Binding-site contacts:
Ligand atom N24 contacts residue TRP246 of chain 1.B at 3.7 Å.
Ligand atom C17 contacts residue TRP246 of chain 1.B at 3.8 Å (hydrophobic).
Ligand atom C2 contacts residue GLY247 of chain 1.B at 3.3 Å.
Ligand atom C15 contacts residue TRP246 of chain 1.B at 3.6 Å (hydrophobic).
Ligand atom C5 contacts residue GLY247 of chain 1.B at 3.4 Å.
Ligand atom C19 contacts residue ARG223 of chain 1.B at 3.7 Å.
Ligand atom C25 contacts residue GLY247 of chain 1.B at 3.8 Å.
Ligand atom C3 contacts residue ARG223 of chain 1.B at 3.7 Å.
Ligand atom C15 contacts residue SER226 of chain 1.B at 3.4 Å.
Ligand atom N21 contacts residue SO41 of chain 1.H at 2.7 Å (h-bond).
Ligand atom BR1 contacts residue VAL248 of chain 1.B at 3.5 Å.
Ligand atom BR1 contacts residue ASP250 of chain 1.B at 3.6 Å.
Ligand atom N24 contacts residue GLY247 of chain 1.B at 2.8 Å (h-bond).
Ligand atom C15 contacts residue SER245 of chain 1.B at 3.3 Å.
Ligand atom C28 contacts residue GLU98 of chain 1.B at 3.8 Å.
Ligand atom C2 contacts residue ARG223 of chain 1.B at 3.7 Å.
Ligand atom C13 contacts residue TRP246 of chain 1.B at 3.8 Å (hydrophobic).
Ligand atom C7 contacts residue GLY247 of chain 1.B at 3.6 Å.
Ligand atom N31 contacts residue SO41 of chain 1.H at 2.8 Å (h-bond).
Ligand atom C4 contacts residue GLY247 of chain 1.B at 3.8 Å.
Ligand atom C9 contacts residue THR221 of chain 1.B at 3.7 Å.
Ligand atom N31 contacts residue GLU98 of chain 1.B at 3.1 Å (salt-bridge).
Ligand atom C3 contacts residue GLY247 of chain 1.B at 3.5 Å.
Ligand atom C13 contacts residue GLY247 of chain 1.B at 3.6 Å.
Ligand atom C3 contacts residue SO41 of chain 1.H at 3.5 Å.
Ligand atom C23 contacts residue GLY247 of chain 1.B at 3.8 Å.
Ligand atom C28 contacts residue PRO191 of chain 1.B at 3.3 Å (hydrophobic).
Ligand atom C6 contacts residue GLY247 of chain 1.B at 3.5 Å.
Ligand atom C23 contacts residue PRO191 of chain 1.B at 3.8 Å (hydrophobic).
Ligand atom C13 contacts residue SER226 of chain 1.B at 3.9 Å.
Ligand atom C4 contacts residue ARG223 of chain 1.B at 3.5 Å.
Ligand atom C23 contacts residue SO41 of chain 1.H at 3.5 Å.
Ligand atom C25 contacts residue TYR193 of chain 1.B at 3.8 Å (hydrophobic).
Ligand atom C19 contacts residue TYR100 of chain 1.B at 3.4 Å (hydrophobic).
Ligand atom BR1 contacts residue PRO191 of chain 1.B at 3.4 Å.
Ligand atom C17 contacts residue SER245 of chain 1.B at 3.6 Å.
Ligand atom C25 contacts residue TRP246 of chain 1.B at 3.3 Å (hydrophobic).
Ligand atom N31 contacts residue PRO191 of chain 1.B at 3.8 Å.
Ligand atom C28 contacts residue TYR193 of chain 1.B at 3.7 Å (hydrophobic).
Ligand atom C17 contacts residue TYR100 of chain 1.B at 3.5 Å (hydrophobic).

Sequence of chain 1.B:
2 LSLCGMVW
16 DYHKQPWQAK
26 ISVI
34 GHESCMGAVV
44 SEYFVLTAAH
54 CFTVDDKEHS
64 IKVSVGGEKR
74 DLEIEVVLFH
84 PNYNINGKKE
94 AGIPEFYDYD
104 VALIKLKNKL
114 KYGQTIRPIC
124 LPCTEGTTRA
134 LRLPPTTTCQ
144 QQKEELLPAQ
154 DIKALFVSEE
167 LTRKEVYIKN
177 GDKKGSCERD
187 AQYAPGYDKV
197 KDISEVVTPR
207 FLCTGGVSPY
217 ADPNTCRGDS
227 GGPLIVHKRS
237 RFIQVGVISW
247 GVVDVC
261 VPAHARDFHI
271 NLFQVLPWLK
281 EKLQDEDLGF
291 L

This small molecule binds to this protein.
Small molecule (SMILES): Cc1cc(Br)c(NC2=NCCN2)c2ccccc12